Sequence of chain 1.C:
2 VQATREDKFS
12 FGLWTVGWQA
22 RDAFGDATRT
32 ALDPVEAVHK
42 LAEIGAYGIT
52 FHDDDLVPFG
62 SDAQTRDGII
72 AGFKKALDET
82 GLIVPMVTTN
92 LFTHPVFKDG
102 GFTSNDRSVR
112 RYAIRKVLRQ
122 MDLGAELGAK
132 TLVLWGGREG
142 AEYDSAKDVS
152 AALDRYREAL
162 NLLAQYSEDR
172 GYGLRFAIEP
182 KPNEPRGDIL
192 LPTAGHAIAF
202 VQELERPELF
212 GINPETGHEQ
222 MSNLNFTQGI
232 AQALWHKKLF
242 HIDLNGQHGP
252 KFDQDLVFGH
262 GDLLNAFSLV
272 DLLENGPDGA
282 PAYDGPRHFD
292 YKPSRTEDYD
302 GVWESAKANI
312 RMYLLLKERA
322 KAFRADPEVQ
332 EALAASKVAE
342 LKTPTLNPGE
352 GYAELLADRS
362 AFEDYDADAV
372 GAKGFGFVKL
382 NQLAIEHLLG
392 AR

Sequence of chain 1.D:
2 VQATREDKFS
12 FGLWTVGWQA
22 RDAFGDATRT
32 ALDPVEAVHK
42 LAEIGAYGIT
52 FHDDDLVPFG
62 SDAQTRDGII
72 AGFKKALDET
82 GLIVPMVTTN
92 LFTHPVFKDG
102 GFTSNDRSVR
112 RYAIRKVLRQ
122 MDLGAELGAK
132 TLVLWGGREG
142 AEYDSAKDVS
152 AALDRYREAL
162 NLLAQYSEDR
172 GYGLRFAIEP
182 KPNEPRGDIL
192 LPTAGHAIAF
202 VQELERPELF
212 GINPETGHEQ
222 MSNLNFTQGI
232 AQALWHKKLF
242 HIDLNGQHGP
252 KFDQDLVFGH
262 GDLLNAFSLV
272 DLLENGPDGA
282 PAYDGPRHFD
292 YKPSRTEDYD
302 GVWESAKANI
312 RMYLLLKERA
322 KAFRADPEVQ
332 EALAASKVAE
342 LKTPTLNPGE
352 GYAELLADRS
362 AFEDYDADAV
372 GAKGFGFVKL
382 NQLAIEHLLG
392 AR

Binding-site contacts:
Ligand atom C5 contacts residue GLU180 of chain 1.D at 3.9 Å.
Ligand atom O1 contacts residue HIS219 of chain 1.D at 3.3 Å (h-bond).
Ligand atom O2 contacts residue GLU180 of chain 1.D at 2.9 Å (salt-bridge).
Ligand atom O5 contacts residue HIS53 of chain 1.D at 2.6 Å (h-bond).
Ligand atom C6 contacts residue THR89 of chain 1.D at 3.5 Å.
Ligand atom O3 contacts residue MG1 of chain 1.L at 3.7 Å.
Ligand atom O5 contacts residue TRP136 of chain 1.D at 3.7 Å.
Ligand atom O2 contacts residue HIS219 of chain 1.D at 3.3 Å.
Ligand atom O2 contacts residue ASP291 of chain 1.D at 3.0 Å (salt-bridge).
Ligand atom O3 contacts residue TRP15 of chain 1.D at 3.5 Å (h-bond).
Ligand atom C2 contacts residue GLU180 of chain 1.D at 3.6 Å.
Ligand atom O4 contacts residue GLU180 of chain 1.D at 2.7 Å (salt-bridge).
Ligand atom C3 contacts residue ASP291 of chain 1.D at 3.6 Å.
Ligand atom O2 contacts residue GLU216 of chain 1.D at 3.0 Å (salt-bridge).
Ligand atom C1 contacts residue TRP136 of chain 1.D at 3.6 Å (hydrophobic).
Ligand atom O6 contacts residue VAL134 of chain 1.D at 3.4 Å.
Ligand atom C2 contacts residue MG1 of chain 1.L at 3.4 Å.
Ligand atom C4 contacts residue GLU180 of chain 1.D at 3.2 Å.
Ligand atom C4 contacts residue MG1 of chain 1.L at 3.3 Å.
Ligand atom C2 contacts residue TRP136 of chain 1.D at 3.6 Å (hydrophobic).
Ligand atom O1 contacts residue PHE25 of chain 1.C at 3.9 Å.
Ligand atom O2 contacts residue MG1 of chain 1.L at 2.3 Å.
Ligand atom C3 contacts residue TRP136 of chain 1.D at 3.6 Å (hydrophobic).
Ligand atom O6 contacts residue THR89 of chain 1.D at 3.8 Å.
Ligand atom O6 contacts residue GLU180 of chain 1.D at 3.7 Å.
Ligand atom C4 contacts residue ASP291 of chain 1.D at 3.7 Å.
Ligand atom C5 contacts residue HIS53 of chain 1.D at 3.5 Å.
Ligand atom O4 contacts residue ASP291 of chain 1.D at 2.7 Å (salt-bridge).
Ligand atom O3 contacts residue ASP291 of chain 1.D at 2.8 Å (salt-bridge).
Ligand atom C1 contacts residue PHE25 of chain 1.C at 3.8 Å (hydrophobic).
Ligand atom O4 contacts residue ASP244 of chain 1.D at 3.0 Å (salt-bridge).
Ligand atom C2 contacts residue ASP291 of chain 1.D at 3.9 Å.
Ligand atom C3 contacts residue MG1 of chain 1.L at 3.7 Å.
Ligand atom O4 contacts residue MG1 of chain 1.L at 2.1 Å.
Ligand atom O1 contacts residue TRP136 of chain 1.D at 3.7 Å.
Ligand atom C6 contacts residue GLU180 of chain 1.D at 3.4 Å.
Ligand atom O1 contacts residue LYS182 of chain 1.D at 2.9 Å (salt-bridge).
Ligand atom C6 contacts residue VAL134 of chain 1.D at 3.3 Å (hydrophobic).
Ligand atom O1 contacts residue ASP254 of chain 1.D at 3.0 Å (salt-bridge).
Ligand atom C4 contacts residue TRP136 of chain 1.D at 3.7 Å (hydrophobic).

A small-molecule ligand and the protein it binds are described below.
Small molecule (SMILES): OC[C@@H](O)[C@@H](O)[C@H](O)[C@@H](O)CO